Sequence of chain 1.A:
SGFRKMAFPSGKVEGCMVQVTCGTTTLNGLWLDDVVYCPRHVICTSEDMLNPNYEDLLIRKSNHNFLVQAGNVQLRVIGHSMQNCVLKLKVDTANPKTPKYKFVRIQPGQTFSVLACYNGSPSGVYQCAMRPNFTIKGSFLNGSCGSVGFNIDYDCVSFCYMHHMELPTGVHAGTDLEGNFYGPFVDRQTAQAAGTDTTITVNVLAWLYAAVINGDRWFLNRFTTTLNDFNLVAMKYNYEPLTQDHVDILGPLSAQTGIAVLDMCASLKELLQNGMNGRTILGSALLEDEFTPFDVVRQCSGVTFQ

Sequence of chain 2.A:
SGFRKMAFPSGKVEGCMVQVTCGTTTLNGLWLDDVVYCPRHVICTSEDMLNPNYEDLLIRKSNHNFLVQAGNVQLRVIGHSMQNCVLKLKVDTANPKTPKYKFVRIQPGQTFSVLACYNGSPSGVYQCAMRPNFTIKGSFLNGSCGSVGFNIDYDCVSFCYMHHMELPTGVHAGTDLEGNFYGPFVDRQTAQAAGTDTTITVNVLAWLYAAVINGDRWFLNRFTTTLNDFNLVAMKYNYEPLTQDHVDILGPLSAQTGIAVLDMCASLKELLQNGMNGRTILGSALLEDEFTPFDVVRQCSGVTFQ

Binding-site contacts:
Ligand atom C10 contacts residue GLU166 of chain 2.A at 4.1 Å.
Ligand atom C09 contacts residue LEU141 of chain 2.A at 3.5 Å (hydrophobic).
Ligand atom C10 contacts residue ASN142 of chain 2.A at 3.8 Å.
Ligand atom C01 contacts residue HIS164 of chain 2.A at 3.3 Å.
Ligand atom C05 contacts residue LEU141 of chain 2.A at 4.3 Å (hydrophobic).
Ligand atom O12 contacts residue LEU141 of chain 2.A at 4.0 Å.
Ligand atom C03 contacts residue CYS145 of chain 2.A at 3.2 Å (hydrophobic).
Ligand atom C02 contacts residue LEU141 of chain 2.A at 3.9 Å (hydrophobic).
Ligand atom C02 contacts residue SER144 of chain 2.A at 4.2 Å.
Ligand atom C08 contacts residue LEU141 of chain 2.A at 3.9 Å (hydrophobic).
Ligand atom C02 contacts residue CYS145 of chain 2.A at 2.6 Å (hydrophobic).
Ligand atom O12 contacts residue MET165 of chain 2.A at 4.3 Å.
Ligand atom C07 contacts residue GLU166 of chain 2.A at 3.7 Å.
Ligand atom C08 contacts residue ASN142 of chain 2.A at 3.9 Å.
Ligand atom C11 contacts residue SER144 of chain 2.A at 4.0 Å.
Ligand atom C01 contacts residue SER144 of chain 2.A at 4.2 Å.
Ligand atom C03 contacts residue HIS164 of chain 2.A at 4.3 Å.
Ligand atom C07 contacts residue ASN142 of chain 2.A at 4.0 Å.
Ligand atom O12 contacts residue GLU166 of chain 2.A at 4.1 Å.
Ligand atom C11 contacts residue GLU166 of chain 2.A at 4.4 Å.
Ligand atom C04 contacts residue ASN142 of chain 2.A at 3.5 Å.
Ligand atom C06 contacts residue ASN142 of chain 2.A at 3.9 Å.
Ligand atom C11 contacts residue CYS145 of chain 2.A at 4.0 Å (hydrophobic).
Ligand atom C01 contacts residue HIS163 of chain 2.A at 3.6 Å.
Ligand atom C08 contacts residue SER1 of chain 1.A at 4.0 Å.
Ligand atom C11 contacts residue HIS163 of chain 2.A at 3.7 Å.
Ligand atom O12 contacts residue PHE140 of chain 2.A at 3.8 Å.
Ligand atom C08 contacts residue GLU166 of chain 2.A at 3.0 Å.
Ligand atom C10 contacts residue LEU141 of chain 2.A at 3.6 Å (hydrophobic).
Ligand atom C09 contacts residue SER1 of chain 1.A at 4.3 Å.
Ligand atom C05 contacts residue ASN142 of chain 2.A at 3.7 Å.
Ligand atom O12 contacts residue SER144 of chain 2.A at 3.6 Å (h-bond).
Ligand atom O12 contacts residue HIS163 of chain 2.A at 2.6 Å (h-bond).
Ligand atom C09 contacts residue ASN142 of chain 2.A at 3.8 Å.
Ligand atom C09 contacts residue GLU166 of chain 2.A at 3.6 Å.
Ligand atom C08 contacts residue PHE140 of chain 2.A at 3.7 Å (hydrophobic).
Ligand atom C01 contacts residue CYS145 of chain 2.A at 1.9 Å (hydrophobic).
Ligand atom C02 contacts residue HIS163 of chain 2.A at 4.3 Å.
Ligand atom C11 contacts residue LEU141 of chain 2.A at 3.6 Å (hydrophobic).
Ligand atom C09 contacts residue PHE140 of chain 2.A at 3.4 Å (hydrophobic).

This small molecule binds to this protein.
Small molecule (SMILES): C[C@H]1CCc2ccccc2C1=O